The protein below binds the small molecule below.
Small molecule (SMILES): CC(=O)N[C@@H]1[C@@H](O)[C@H](O)[C@@H](CO)O[C@H]1O

Binding-site contacts:
Ligand atom C5 contacts residue SER449 of chain 2.A at 4.4 Å.
Ligand atom C2 contacts residue ASN408 of chain 2.A at 2.5 Å.
Ligand atom C8 contacts residue ASN408 of chain 2.A at 4.5 Å.
Ligand atom O7 contacts residue ASN408 of chain 2.A at 3.4 Å (h-bond).
Ligand atom C4 contacts residue ASN408 of chain 2.A at 4.2 Å.
Ligand atom C8 contacts residue ILE451 of chain 2.A at 3.9 Å (hydrophobic).
Ligand atom O7 contacts residue ILE398 of chain 2.A at 3.5 Å.
Ligand atom C5 contacts residue ASN408 of chain 2.A at 3.6 Å.
Ligand atom O5 contacts residue ASN408 of chain 2.A at 2.3 Å (h-bond).
Ligand atom C7 contacts residue ASN408 of chain 2.A at 3.3 Å.
Ligand atom C3 contacts residue ASN408 of chain 2.A at 3.7 Å.
Ligand atom C7 contacts residue ILE398 of chain 2.A at 4.4 Å (hydrophobic).
Ligand atom N2 contacts residue ASN408 of chain 2.A at 2.9 Å (h-bond).
Ligand atom O6 contacts residue THR410 of chain 2.A at 4.0 Å.
Ligand atom C1 contacts residue ASN408 of chain 2.A at 1.4 Å.

Sequence of chain 2.A:
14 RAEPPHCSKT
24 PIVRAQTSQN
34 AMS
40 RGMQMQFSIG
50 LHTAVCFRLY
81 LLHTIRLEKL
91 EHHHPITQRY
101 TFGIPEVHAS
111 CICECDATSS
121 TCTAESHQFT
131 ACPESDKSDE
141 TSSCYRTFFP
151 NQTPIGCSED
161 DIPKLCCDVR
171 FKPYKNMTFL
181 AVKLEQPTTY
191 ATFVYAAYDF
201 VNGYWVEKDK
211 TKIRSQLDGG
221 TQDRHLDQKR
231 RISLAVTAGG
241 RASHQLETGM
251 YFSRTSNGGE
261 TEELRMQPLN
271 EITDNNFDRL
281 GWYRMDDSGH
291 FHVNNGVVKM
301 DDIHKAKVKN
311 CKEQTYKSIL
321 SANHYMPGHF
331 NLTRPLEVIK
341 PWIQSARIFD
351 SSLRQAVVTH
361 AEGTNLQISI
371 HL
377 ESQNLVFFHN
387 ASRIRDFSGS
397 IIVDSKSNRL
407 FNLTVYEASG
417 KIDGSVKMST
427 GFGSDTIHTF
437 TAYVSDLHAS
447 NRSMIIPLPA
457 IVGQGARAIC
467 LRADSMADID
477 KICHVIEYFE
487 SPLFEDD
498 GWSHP